Sequence of chain 34.G:
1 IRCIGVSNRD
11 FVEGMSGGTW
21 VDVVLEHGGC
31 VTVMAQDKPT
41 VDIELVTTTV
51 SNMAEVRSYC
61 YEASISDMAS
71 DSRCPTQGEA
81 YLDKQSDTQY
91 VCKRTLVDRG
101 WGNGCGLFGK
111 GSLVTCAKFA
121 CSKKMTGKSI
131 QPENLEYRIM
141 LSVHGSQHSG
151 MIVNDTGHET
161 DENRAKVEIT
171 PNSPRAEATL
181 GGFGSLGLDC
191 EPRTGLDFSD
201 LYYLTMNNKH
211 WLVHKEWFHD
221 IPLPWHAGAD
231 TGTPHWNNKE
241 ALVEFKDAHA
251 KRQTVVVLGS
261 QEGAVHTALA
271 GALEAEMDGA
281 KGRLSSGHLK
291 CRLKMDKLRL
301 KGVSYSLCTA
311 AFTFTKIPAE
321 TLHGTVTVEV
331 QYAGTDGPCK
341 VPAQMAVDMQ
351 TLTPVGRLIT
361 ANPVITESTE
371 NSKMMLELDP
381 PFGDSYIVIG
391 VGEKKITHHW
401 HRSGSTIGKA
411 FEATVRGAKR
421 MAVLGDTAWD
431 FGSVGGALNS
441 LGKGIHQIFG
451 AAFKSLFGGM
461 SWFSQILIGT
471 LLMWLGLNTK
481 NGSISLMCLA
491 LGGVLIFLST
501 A

Binding-site contacts:
Ligand atom C8 contacts residue THR156 of chain 34.G at 4.0 Å.
Ligand atom C8 contacts residue ASN154 of chain 34.G at 3.6 Å.
Ligand atom O7 contacts residue ASN154 of chain 34.G at 2.6 Å (h-bond).
Ligand atom C1 contacts residue THR156 of chain 34.G at 3.6 Å.
Ligand atom C7 contacts residue ASN154 of chain 34.G at 3.3 Å.
Ligand atom C1 contacts residue ASN154 of chain 34.G at 3.4 Å.
Ligand atom O5 contacts residue ASN154 of chain 34.G at 4.0 Å.
Ligand atom C2 contacts residue THR156 of chain 34.G at 4.2 Å.
Ligand atom N2 contacts residue ASN154 of chain 34.G at 3.8 Å.
Ligand atom N2 contacts residue THR156 of chain 34.G at 3.6 Å (h-bond).
Ligand atom C7 contacts residue THR156 of chain 34.G at 3.9 Å.
Ligand atom O6 contacts residue MET151 of chain 34.G at 3.4 Å.
Ligand atom C2 contacts residue ASN154 of chain 34.G at 3.5 Å.
Ligand atom C6 contacts residue MET151 of chain 34.G at 4.5 Å (hydrophobic).

The small molecule below binds the protein below.
Small molecule (SMILES): CC(=O)N[C@H]1[C@H](O[C@H]2[C@H](O)[C@@H](NC(C)=O)CO[C@@H]2CO)O[C@H](CO)[C@@H](O)[C@@H]1O